Binding-site contacts:
Ligand atom O contacts residue ALA49 of chain 1.K at 3.1 Å (h-bond).
Ligand atom N contacts residue THR21 of chain 1.K at 2.9 Å (h-bond).
Ligand atom O contacts residue THR21 of chain 1.K at 3.0 Å (h-bond).
Ligand atom C3 contacts residue MET45 of chain 1.K at 3.6 Å (hydrophobic).
Ligand atom C contacts residue GLY47 of chain 1.K at 3.7 Å.
Ligand atom O contacts residue ALA46 of chain 1.K at 4.2 Å.
Ligand atom C contacts residue THR21 of chain 1.K at 3.8 Å.
Ligand atom CA contacts residue GLY47 of chain 1.K at 3.9 Å.
Ligand atom CA contacts residue ARG19 of chain 1.K at 4.2 Å.
Ligand atom CB contacts residue ALA49 of chain 1.K at 4.0 Å (hydrophobic).
Ligand atom CB contacts residue ASP126 of chain 1.L at 4.0 Å.
Ligand atom CB contacts residue GLY47 of chain 1.K at 4.1 Å.
Ligand atom C3 contacts residue THR1 of chain 1.K at 2.9 Å.
Ligand atom C contacts residue ASP126 of chain 1.L at 3.7 Å.
Ligand atom N contacts residue ASP126 of chain 1.L at 3.0 Å (salt-bridge).
Ligand atom CB contacts residue THR21 of chain 1.K at 3.5 Å.
Ligand atom C contacts residue ALA49 of chain 1.K at 4.0 Å (hydrophobic).
Ligand atom C contacts residue LYS33 of chain 1.K at 4.0 Å.
Ligand atom C3 contacts residue LYS33 of chain 1.K at 3.9 Å.
Ligand atom N contacts residue THR1 of chain 1.K at 3.7 Å.
Ligand atom C3 contacts residue PRO127 of chain 1.L at 4.1 Å (hydrophobic).
Ligand atom O contacts residue GLY48 of chain 1.K at 4.0 Å.
Ligand atom O contacts residue GLY47 of chain 1.K at 4.1 Å.
Ligand atom O contacts residue ALA20 of chain 1.K at 3.2 Å.
Ligand atom CA contacts residue THR21 of chain 1.K at 3.6 Å.
Ligand atom C3 contacts residue ALA46 of chain 1.K at 3.8 Å (hydrophobic).
Ligand atom O2 contacts residue PRO127 of chain 1.L at 4.4 Å.
Ligand atom C1 contacts residue VAL128 of chain 1.L at 3.5 Å (hydrophobic).
Ligand atom C contacts residue THR1 of chain 1.K at 1.4 Å.
Ligand atom CA contacts residue GLY47 of chain 1.K at 3.5 Å.
Ligand atom CA contacts residue ASP126 of chain 1.L at 4.1 Å.
Ligand atom C contacts residue ALA20 of chain 1.K at 4.3 Å (hydrophobic).
Ligand atom O contacts residue GLY47 of chain 1.K at 3.5 Å (h-bond).
Ligand atom C3 contacts residue GLY47 of chain 1.K at 3.7 Å.
Ligand atom O contacts residue THR1 of chain 1.K at 2.4 Å (h-bond).
Ligand atom CA contacts residue THR1 of chain 1.K at 2.4 Å.
Ligand atom O contacts residue ARG19 of chain 1.K at 4.2 Å.
Ligand atom CA contacts residue LYS33 of chain 1.K at 4.0 Å.
Ligand atom N contacts residue GLY47 of chain 1.K at 2.9 Å (h-bond).
Ligand atom O2 contacts residue ASP126 of chain 1.L at 3.4 Å (salt-bridge).

Sequence of chain 1.K:
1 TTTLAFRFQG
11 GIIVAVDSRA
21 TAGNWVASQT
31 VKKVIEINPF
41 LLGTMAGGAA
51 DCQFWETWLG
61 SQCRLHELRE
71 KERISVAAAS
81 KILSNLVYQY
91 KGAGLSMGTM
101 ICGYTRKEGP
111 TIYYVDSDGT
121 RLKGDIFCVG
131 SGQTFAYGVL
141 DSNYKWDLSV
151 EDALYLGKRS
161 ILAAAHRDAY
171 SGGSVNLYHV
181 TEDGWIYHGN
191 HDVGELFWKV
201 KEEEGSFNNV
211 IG

The small molecule below binds the protein below.
Small molecule (SMILES): C[C@H](NC(=O)OC(C)(C)C)C(=O)N[C@@H](C)C(=O)N[C@@H](C)CO

Sequence of chain 1.L:
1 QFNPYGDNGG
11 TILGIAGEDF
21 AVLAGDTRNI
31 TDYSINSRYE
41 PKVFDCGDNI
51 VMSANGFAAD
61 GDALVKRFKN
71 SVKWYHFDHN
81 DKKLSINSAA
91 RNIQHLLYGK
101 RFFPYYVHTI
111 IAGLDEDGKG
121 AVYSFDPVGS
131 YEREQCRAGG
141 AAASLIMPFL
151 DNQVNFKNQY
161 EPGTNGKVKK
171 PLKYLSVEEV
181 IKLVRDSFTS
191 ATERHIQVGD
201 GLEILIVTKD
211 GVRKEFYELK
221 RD